The protein below binds the small molecule below.
Small molecule (SMILES): CC(=O)N[C@@H]1[C@@H](O)[C@H](O)[C@@H](CO)O[C@H]1O

Sequence of chain 1.A:
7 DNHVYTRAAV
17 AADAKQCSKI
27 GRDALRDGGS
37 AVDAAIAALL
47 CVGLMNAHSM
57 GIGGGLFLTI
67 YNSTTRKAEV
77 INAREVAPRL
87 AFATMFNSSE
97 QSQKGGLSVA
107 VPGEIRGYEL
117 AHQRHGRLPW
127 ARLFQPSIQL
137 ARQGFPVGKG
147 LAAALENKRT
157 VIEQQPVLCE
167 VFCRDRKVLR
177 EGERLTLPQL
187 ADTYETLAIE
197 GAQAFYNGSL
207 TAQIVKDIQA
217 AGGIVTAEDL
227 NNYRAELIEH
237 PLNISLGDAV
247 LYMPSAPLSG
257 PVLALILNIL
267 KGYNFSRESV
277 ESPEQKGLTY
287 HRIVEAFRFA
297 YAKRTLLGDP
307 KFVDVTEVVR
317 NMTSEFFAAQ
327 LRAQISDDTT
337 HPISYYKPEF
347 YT

Binding-site contacts:
Ligand atom C8 contacts residue VAL314 of chain 1.A at 3.9 Å (hydrophobic).
Ligand atom C7 contacts residue ASN317 of chain 1.A at 3.4 Å.
Ligand atom O7 contacts residue ASN317 of chain 1.A at 3.4 Å (h-bond).
Ligand atom C4 contacts residue ASN317 of chain 1.A at 4.2 Å.
Ligand atom C1 contacts residue PHE323 of chain 1.A at 4.3 Å (hydrophobic).
Ligand atom C6 contacts residue PHE323 of chain 1.A at 4.5 Å (hydrophobic).
Ligand atom C1 contacts residue ASN317 of chain 1.A at 1.4 Å.
Ligand atom O5 contacts residue ASN317 of chain 1.A at 2.3 Å (h-bond).
Ligand atom N2 contacts residue ASN317 of chain 1.A at 3.0 Å (h-bond).
Ligand atom C7 contacts residue GLU313 of chain 1.A at 3.9 Å.
Ligand atom O6 contacts residue PHE323 of chain 1.A at 3.8 Å.
Ligand atom C5 contacts residue ASN317 of chain 1.A at 3.6 Å.
Ligand atom C6 contacts residue GLN326 of chain 1.A at 4.0 Å.
Ligand atom O6 contacts residue GLN326 of chain 1.A at 3.0 Å (h-bond).
Ligand atom C3 contacts residue ASN317 of chain 1.A at 3.8 Å.
Ligand atom N2 contacts residue GLU313 of chain 1.A at 3.7 Å.
Ligand atom C8 contacts residue GLU313 of chain 1.A at 3.0 Å.
Ligand atom C2 contacts residue ASN317 of chain 1.A at 2.4 Å.
Ligand atom O5 contacts residue PHE323 of chain 1.A at 3.6 Å.